A small-molecule ligand and the protein it binds are described below.
Small molecule (SMILES): Nc1nc2c(ncn2[C@@H]2O[C@H](CO[P](=O)(O)O[P](=O)(O)NP(=O)(O)O)[C@@H](O)[C@H]2O)c(=O)[nH]1

Binding-site contacts:
Ligand atom O2G contacts residue THR35 of chain 4.A at 2.9 Å (h-bond).
Ligand atom N3B contacts residue MG1 of chain 4.C at 3.3 Å.
Ligand atom O1G contacts residue PRO34 of chain 4.A at 3.4 Å.
Ligand atom O2G contacts residue MG1 of chain 4.C at 2.0 Å.
Ligand atom O2' contacts residue VAL29 of chain 4.A at 2.6 Å (h-bond).
Ligand atom N7 contacts residue ASN116 of chain 4.A at 3.1 Å (h-bond).
Ligand atom C3' contacts residue GLU31 of chain 4.A at 3.4 Å.
Ligand atom O1A contacts residue GLY15 of chain 4.A at 3.3 Å.
Ligand atom O3' contacts residue ASP30 of chain 4.A at 2.8 Å (salt-bridge).
Ligand atom O3G contacts residue GLY12 of chain 4.A at 3.4 Å.
Ligand atom O2B contacts residue SER17 of chain 4.A at 2.9 Å (h-bond).
Ligand atom O1A contacts residue SER17 of chain 4.A at 3.3 Å (h-bond).
Ligand atom O6 contacts residue ASP119 of chain 4.A at 3.4 Å (salt-bridge).
Ligand atom O1G contacts residue TYR32 of chain 4.A at 2.7 Å (h-bond).
Ligand atom O3G contacts residue GLY60 of chain 4.A at 2.8 Å (h-bond).
Ligand atom O3G contacts residue LYS16 of chain 4.A at 2.6 Å (salt-bridge).
Ligand atom PB contacts residue MG1 of chain 4.C at 3.2 Å.
Ligand atom N2 contacts residue ASP119 of chain 4.A at 3.0 Å (salt-bridge).
Ligand atom O6 contacts residue LYS117 of chain 4.A at 3.3 Å.
Ligand atom C8 contacts residue GLY15 of chain 4.A at 3.5 Å.
Ligand atom C2' contacts residue VAL29 of chain 4.A at 3.4 Å (hydrophobic).
Ligand atom O1B contacts residue GLY13 of chain 4.A at 3.5 Å (h-bond).
Ligand atom O6 contacts residue ASN116 of chain 4.A at 3.4 Å (h-bond).
Ligand atom O1B contacts residue GLY15 of chain 4.A at 3.1 Å (h-bond).
Ligand atom O4' contacts residue LYS117 of chain 4.A at 3.2 Å (salt-bridge).
Ligand atom O2' contacts residue PHE28 of chain 4.A at 3.2 Å.
Ligand atom O6 contacts residue ALA146 of chain 4.A at 2.8 Å (h-bond).
Ligand atom N2 contacts residue LEU120 of chain 4.A at 3.5 Å.
Ligand atom O1B contacts residue VAL14 of chain 4.A at 3.3 Å (h-bond).
Ligand atom N1 contacts residue ASP119 of chain 4.A at 2.8 Å (salt-bridge).
Ligand atom O1A contacts residue ALA18 of chain 4.A at 2.9 Å (h-bond).
Ligand atom O6 contacts residue SER145 of chain 4.A at 3.4 Å.
Ligand atom PG contacts residue MG1 of chain 4.C at 3.2 Å.
Ligand atom O2A contacts residue TYR32 of chain 4.A at 3.4 Å.
Ligand atom N3B contacts residue GLY13 of chain 4.A at 3.1 Å (h-bond).
Ligand atom N3B contacts residue TYR32 of chain 4.A at 3.5 Å.
Ligand atom O1B contacts residue LYS16 of chain 4.A at 2.8 Å (salt-bridge).
Ligand atom O2B contacts residue MG1 of chain 4.C at 2.1 Å.
Ligand atom O3A contacts residue GLY15 of chain 4.A at 3.2 Å (h-bond).
Ligand atom O2' contacts residue ASP30 of chain 4.A at 3.1 Å (salt-bridge).

Sequence of chain 4.A:
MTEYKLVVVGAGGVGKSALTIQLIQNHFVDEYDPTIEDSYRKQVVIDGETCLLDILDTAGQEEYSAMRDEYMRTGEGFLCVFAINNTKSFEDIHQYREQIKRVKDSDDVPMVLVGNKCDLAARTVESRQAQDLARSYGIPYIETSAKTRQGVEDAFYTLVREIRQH